Binding-site contacts:
Ligand atom C8 contacts residue PHE186 of chain 1.A at 3.9 Å (hydrophobic).
Ligand atom C7 contacts residue PHE457 of chain 1.A at 3.9 Å (hydrophobic).
Ligand atom C13 contacts residue PHE277 of chain 1.A at 4.3 Å (hydrophobic).
Ligand atom C14 contacts residue ALA278 of chain 1.A at 3.6 Å (hydrophobic).
Ligand atom C5 contacts residue PHE277 of chain 1.A at 3.4 Å (hydrophobic).
Ligand atom N12 contacts residue THR282 of chain 1.A at 4.0 Å.
Ligand atom C6 contacts residue PHE182 of chain 1.A at 3.8 Å (hydrophobic).
Ligand atom O1 contacts residue VAL218 of chain 1.A at 3.6 Å.
Ligand atom C5 contacts residue PHE85 of chain 1.A at 4.0 Å (hydrophobic).
Ligand atom C5 contacts residue ASN185 of chain 1.A at 4.2 Å.
Ligand atom C2 contacts residue ASN185 of chain 1.A at 3.5 Å.
Ligand atom C2 contacts residue PHE277 of chain 1.A at 4.1 Å (hydrophobic).
Ligand atom N15 contacts residue THR282 of chain 1.A at 4.3 Å.
Ligand atom O17 contacts residue VAL221 of chain 1.A at 3.3 Å.
Ligand atom C7 contacts residue PHE277 of chain 1.A at 3.5 Å (hydrophobic).
Ligand atom C4 contacts residue PHE277 of chain 1.A at 4.2 Å (hydrophobic).
Ligand atom C10 contacts residue THR282 of chain 1.A at 3.7 Å.
Ligand atom C4 contacts residue ASN185 of chain 1.A at 3.5 Å.
Ligand atom C10 contacts residue PHE186 of chain 1.A at 3.9 Å (hydrophobic).
Ligand atom C16 contacts residue THR282 of chain 1.A at 3.6 Å.
Ligand atom N15 contacts residue HEM1 of chain 1.C at 2.4 Å.
Ligand atom C9 contacts residue PHE457 of chain 1.A at 3.5 Å (hydrophobic).
Ligand atom C4 contacts residue PHE182 of chain 1.A at 3.8 Å (hydrophobic).
Ligand atom C11 contacts residue THR282 of chain 1.A at 4.2 Å.
Ligand atom O17 contacts residue PHE277 of chain 1.A at 3.8 Å.
Ligand atom C7 contacts residue PHE186 of chain 1.A at 4.2 Å (hydrophobic).
Ligand atom C14 contacts residue ILE94 of chain 1.A at 3.8 Å (hydrophobic).
Ligand atom C16 contacts residue HEM1 of chain 1.C at 3.2 Å.
Ligand atom C14 contacts residue HEM1 of chain 1.C at 3.4 Å.
Ligand atom O1 contacts residue ASN185 of chain 1.A at 2.5 Å (h-bond).
Ligand atom O1 contacts residue PHE85 of chain 1.A at 3.7 Å.
Ligand atom C3 contacts residue PHE277 of chain 1.A at 3.5 Å (hydrophobic).
Ligand atom C2 contacts residue VAL221 of chain 1.A at 4.2 Å (hydrophobic).
Ligand atom C3 contacts residue ASN185 of chain 1.A at 4.0 Å.
Ligand atom C8 contacts residue PHE277 of chain 1.A at 4.0 Å (hydrophobic).
Ligand atom O17 contacts residue VAL218 of chain 1.A at 4.1 Å.
Ligand atom C6 contacts residue PHE277 of chain 1.A at 3.7 Å (hydrophobic).
Ligand atom C3 contacts residue PHE182 of chain 1.A at 3.7 Å (hydrophobic).
Ligand atom C9 contacts residue PHE186 of chain 1.A at 3.5 Å (hydrophobic).
Ligand atom N15 contacts residue ALA278 of chain 1.A at 4.1 Å.

This small molecule binds to this protein.
Small molecule (SMILES): O=C(O)CCCCCCCCCn1ccnc1

Sequence of chain 1.A:
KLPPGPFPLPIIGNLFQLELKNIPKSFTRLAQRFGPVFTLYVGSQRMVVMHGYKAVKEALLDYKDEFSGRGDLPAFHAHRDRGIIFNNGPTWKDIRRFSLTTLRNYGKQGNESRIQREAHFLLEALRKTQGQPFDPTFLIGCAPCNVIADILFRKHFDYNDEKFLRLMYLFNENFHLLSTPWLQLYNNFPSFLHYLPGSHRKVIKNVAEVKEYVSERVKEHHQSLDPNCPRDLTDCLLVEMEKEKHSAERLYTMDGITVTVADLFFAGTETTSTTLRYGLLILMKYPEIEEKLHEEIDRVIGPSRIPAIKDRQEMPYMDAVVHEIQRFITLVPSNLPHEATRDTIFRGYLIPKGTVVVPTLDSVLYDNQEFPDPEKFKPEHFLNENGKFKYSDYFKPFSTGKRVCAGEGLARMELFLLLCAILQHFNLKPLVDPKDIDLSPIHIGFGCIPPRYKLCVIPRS